Sequence of chain 1.A:
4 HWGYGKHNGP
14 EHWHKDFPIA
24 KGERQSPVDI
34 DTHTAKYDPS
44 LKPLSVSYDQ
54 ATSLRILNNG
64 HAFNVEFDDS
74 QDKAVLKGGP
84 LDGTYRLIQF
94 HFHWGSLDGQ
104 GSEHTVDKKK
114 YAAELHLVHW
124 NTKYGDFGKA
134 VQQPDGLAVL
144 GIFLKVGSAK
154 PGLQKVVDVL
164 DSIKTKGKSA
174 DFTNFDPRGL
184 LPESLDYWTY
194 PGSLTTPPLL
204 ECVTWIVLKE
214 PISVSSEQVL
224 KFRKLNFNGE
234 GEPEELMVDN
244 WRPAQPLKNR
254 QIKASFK

Binding-site contacts:
Ligand atom C6 contacts residue VAL121 of chain 1.A at 3.9 Å (hydrophobic).
Ligand atom C23 contacts residue PHE130 of chain 1.A at 3.5 Å (hydrophobic).
Ligand atom N15 contacts residue THR198 of chain 1.A at 2.9 Å (h-bond).
Ligand atom N10 contacts residue GOL1 of chain 1.C at 4.0 Å.
Ligand atom C3 contacts residue GOL1 of chain 1.C at 3.8 Å.
Ligand atom C1 contacts residue HIS94 of chain 1.A at 4.0 Å.
Ligand atom O14 contacts residue TRP208 of chain 1.A at 3.6 Å.
Ligand atom C2 contacts residue LEU197 of chain 1.A at 4.0 Å (hydrophobic).
Ligand atom N15 contacts residue HIS96 of chain 1.A at 3.3 Å (h-bond).
Ligand atom O14 contacts residue THR198 of chain 1.A at 2.9 Å (h-bond).
Ligand atom C3 contacts residue THR199 of chain 1.A at 3.3 Å.
Ligand atom C6 contacts residue HIS94 of chain 1.A at 4.0 Å.
Ligand atom S7 contacts residue ZN1 of chain 1.B at 3.0 Å.
Ligand atom O13 contacts residue HIS94 of chain 1.A at 3.3 Å.
Ligand atom S25 contacts residue GLN92 of chain 1.A at 3.1 Å (h-bond).
Ligand atom O13 contacts residue HIS119 of chain 1.A at 3.4 Å (h-bond).
Ligand atom S7 contacts residue HIS94 of chain 1.A at 3.9 Å.
Ligand atom C5 contacts residue GLN92 of chain 1.A at 3.9 Å.
Ligand atom C22 contacts residue VAL134 of chain 1.A at 4.0 Å (hydrophobic).
Ligand atom C6 contacts residue LEU197 of chain 1.A at 3.9 Å (hydrophobic).
Ligand atom C4 contacts residue GOL1 of chain 1.C at 3.9 Å.
Ligand atom C16 contacts residue GOL1 of chain 1.C at 3.9 Å.
Ligand atom N15 contacts residue HIS94 of chain 1.A at 3.3 Å (h-bond).
Ligand atom N15 contacts residue ZN1 of chain 1.B at 1.9 Å.
Ligand atom N15 contacts residue HIS119 of chain 1.A at 3.4 Å (h-bond).
Ligand atom C2 contacts residue THR199 of chain 1.A at 3.4 Å.
Ligand atom O14 contacts residue SER196 of chain 1.A at 4.0 Å.
Ligand atom S7 contacts residue THR198 of chain 1.A at 3.9 Å.
Ligand atom S25 contacts residue GOL1 of chain 1.C at 3.1 Å (h-bond).
Ligand atom C5 contacts residue LEU197 of chain 1.A at 3.9 Å (hydrophobic).
Ligand atom C1 contacts residue LEU197 of chain 1.A at 3.9 Å (hydrophobic).
Ligand atom N17 contacts residue PHE130 of chain 1.A at 3.7 Å.
Ligand atom O13 contacts residue ZN1 of chain 1.B at 3.0 Å.
Ligand atom S7 contacts residue HIS119 of chain 1.A at 4.0 Å.
Ligand atom C24 contacts residue PRO201 of chain 1.A at 4.0 Å (hydrophobic).
Ligand atom O13 contacts residue VAL142 of chain 1.A at 3.9 Å.
Ligand atom C4 contacts residue LEU197 of chain 1.A at 4.0 Å (hydrophobic).
Ligand atom O13 contacts residue VAL121 of chain 1.A at 3.9 Å.
Ligand atom C16 contacts residue PHE130 of chain 1.A at 3.9 Å (hydrophobic).
Ligand atom O14 contacts residue LEU197 of chain 1.A at 3.3 Å.

The small molecule below binds the protein below.
Small molecule (SMILES): CN1CCN(NC(=S)Nc2ccc(S(N)(=O)=O)cc2)CC1